Binding-site contacts:
Ligand atom C6 contacts residue HIS428 of chain 1.A at 4.2 Å.
Ligand atom N6 contacts residue SER430 of chain 1.A at 3.7 Å.
Ligand atom N9 contacts residue PRO429 of chain 1.A at 4.3 Å.
Ligand atom C2' contacts residue GLY437 of chain 1.A at 2.8 Å.
Ligand atom O3P contacts residue LYS439 of chain 1.A at 2.9 Å.
Ligand atom P contacts residue HIS426 of chain 1.A at 3.9 Å.
Ligand atom C8 contacts residue PRO218 of chain 1.A at 4.2 Å (hydrophobic).
Ligand atom N6 contacts residue HIS428 of chain 1.A at 4.0 Å.
Ligand atom C2' contacts residue GLU215 of chain 1.A at 3.6 Å.
Ligand atom C2 contacts residue HIS428 of chain 1.A at 3.8 Å.
Ligand atom N9 contacts residue GLY437 of chain 1.A at 3.3 Å (h-bond).
Ligand atom C6 contacts residue SER430 of chain 1.A at 4.2 Å.
Ligand atom C8 contacts residue GLY437 of chain 1.A at 2.8 Å.
Ligand atom N7 contacts residue GLY437 of chain 1.A at 3.5 Å (h-bond).
Ligand atom O3' contacts residue GLU215 of chain 1.A at 3.5 Å (salt-bridge).
Ligand atom O3' contacts residue ILE420 of chain 1.A at 4.2 Å.
Ligand atom C8 contacts residue VAL217 of chain 1.A at 3.5 Å (hydrophobic).
Ligand atom P contacts residue LYS439 of chain 1.A at 3.3 Å.
Ligand atom N1 contacts residue HIS428 of chain 1.A at 3.3 Å.
Ligand atom O2P contacts residue HIS426 of chain 1.A at 3.6 Å.
Ligand atom O1P contacts residue LYS439 of chain 1.A at 2.6 Å.
Ligand atom C5 contacts residue PRO218 of chain 1.A at 4.0 Å (hydrophobic).
Ligand atom N7 contacts residue PRO429 of chain 1.A at 4.3 Å.
Ligand atom O3' contacts residue GLY437 of chain 1.A at 3.9 Å.
Ligand atom N9 contacts residue PRO218 of chain 1.A at 4.2 Å.
Ligand atom O1P contacts residue HIS426 of chain 1.A at 2.7 Å (h-bond).
Ligand atom C2' contacts residue ASP216 of chain 1.A at 4.3 Å.
Ligand atom C3' contacts residue GLY437 of chain 1.A at 3.9 Å.
Ligand atom N7 contacts residue VAL217 of chain 1.A at 3.7 Å.
Ligand atom C1' contacts residue GLY437 of chain 1.A at 3.3 Å.
Ligand atom C4 contacts residue PRO218 of chain 1.A at 4.1 Å (hydrophobic).
Ligand atom N7 contacts residue PRO218 of chain 1.A at 4.0 Å.
Ligand atom N9 contacts residue VAL217 of chain 1.A at 4.4 Å.
Ligand atom C3' contacts residue GLU215 of chain 1.A at 3.3 Å.
Ligand atom N6 contacts residue ASP407 of chain 1.A at 3.6 Å (salt-bridge).
Ligand atom O3' contacts residue LYS439 of chain 1.A at 3.5 Å.
Ligand atom O5' contacts residue LYS439 of chain 1.A at 3.8 Å.
Ligand atom C8 contacts residue PRO429 of chain 1.A at 4.3 Å (hydrophobic).
Ligand atom N3 contacts residue PRO429 of chain 1.A at 4.4 Å.
Ligand atom C6 contacts residue PRO218 of chain 1.A at 4.2 Å (hydrophobic).

The small molecule below binds the protein below.
Small molecule (SMILES): Nc1ncnc2c1ncn2[C@@H]1C[C@@H](O)[C@@H](COP(=O)(O)O)O1

Sequence of chain 1.A:
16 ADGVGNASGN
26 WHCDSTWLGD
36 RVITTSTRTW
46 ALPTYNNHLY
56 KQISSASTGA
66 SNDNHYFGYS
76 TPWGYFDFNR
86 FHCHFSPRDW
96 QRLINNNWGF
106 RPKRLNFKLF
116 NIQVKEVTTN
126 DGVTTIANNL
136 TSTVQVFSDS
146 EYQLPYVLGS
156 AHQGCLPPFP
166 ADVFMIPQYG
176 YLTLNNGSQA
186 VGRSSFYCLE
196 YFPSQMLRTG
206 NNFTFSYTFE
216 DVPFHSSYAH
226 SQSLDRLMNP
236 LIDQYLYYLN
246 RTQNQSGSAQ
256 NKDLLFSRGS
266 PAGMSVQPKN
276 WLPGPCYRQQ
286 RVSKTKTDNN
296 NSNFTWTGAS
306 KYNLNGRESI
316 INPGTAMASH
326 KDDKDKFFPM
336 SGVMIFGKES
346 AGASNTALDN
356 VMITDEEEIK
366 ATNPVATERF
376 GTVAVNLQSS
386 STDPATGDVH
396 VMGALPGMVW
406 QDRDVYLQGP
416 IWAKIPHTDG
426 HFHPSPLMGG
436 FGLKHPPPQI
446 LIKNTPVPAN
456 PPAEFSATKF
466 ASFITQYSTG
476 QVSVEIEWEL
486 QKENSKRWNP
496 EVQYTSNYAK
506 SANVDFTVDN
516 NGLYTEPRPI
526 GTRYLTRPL